Sequence of chain 13.E:
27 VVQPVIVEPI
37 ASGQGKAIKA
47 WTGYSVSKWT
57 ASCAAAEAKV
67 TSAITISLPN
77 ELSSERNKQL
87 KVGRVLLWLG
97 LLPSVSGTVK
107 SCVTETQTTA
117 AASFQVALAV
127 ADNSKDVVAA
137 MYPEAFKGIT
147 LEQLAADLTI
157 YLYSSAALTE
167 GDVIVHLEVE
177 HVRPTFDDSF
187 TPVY

Binding-site contacts:
Ligand atom OP1 contacts residue LYS45 of chain 47.F at 4.3 Å.
Ligand atom N7 contacts residue LYS143 of chain 13.E at 3.7 Å.
Ligand atom O4' contacts residue TRP47 of chain 13.E at 4.0 Å.
Ligand atom N1 contacts residue TRP47 of chain 13.E at 3.8 Å.
Ligand atom C1' contacts residue GLU140 of chain 13.E at 3.2 Å.
Ligand atom C2' contacts residue LYS143 of chain 13.E at 4.5 Å.
Ligand atom C4 contacts residue TRP47 of chain 13.E at 3.9 Å (hydrophobic).
Ligand atom O2' contacts residue GLU140 of chain 13.E at 3.0 Å (salt-bridge).
Ligand atom C8 contacts residue TRP47 of chain 13.E at 4.0 Å (hydrophobic).
Ligand atom C8 contacts residue GLU140 of chain 13.E at 4.1 Å.
Ligand atom N9 contacts residue LYS143 of chain 13.E at 3.8 Å.
Ligand atom N6 contacts residue TRP47 of chain 13.E at 4.2 Å.
Ligand atom N3 contacts residue TRP47 of chain 13.E at 3.9 Å.
Ligand atom C8 contacts residue LYS143 of chain 13.E at 2.8 Å.
Ligand atom N9 contacts residue TRP47 of chain 13.E at 4.0 Å.
Ligand atom C2 contacts residue TRP47 of chain 13.E at 3.8 Å (hydrophobic).
Ligand atom C1' contacts residue TRP47 of chain 13.E at 4.3 Å (hydrophobic).
Ligand atom O4' contacts residue LYS143 of chain 13.E at 4.2 Å.
Ligand atom C5 contacts residue TRP47 of chain 13.E at 4.0 Å (hydrophobic).
Ligand atom O4' contacts residue GLU140 of chain 13.E at 4.1 Å.
Ligand atom C6 contacts residue TRP47 of chain 13.E at 3.9 Å (hydrophobic).
Ligand atom N7 contacts residue TRP47 of chain 13.E at 4.0 Å.
Ligand atom C1' contacts residue LYS143 of chain 13.E at 4.0 Å.
Ligand atom C2' contacts residue GLU140 of chain 13.E at 3.5 Å.
Ligand atom N9 contacts residue GLU140 of chain 13.E at 4.1 Å.

Sequence of chain 47.F:
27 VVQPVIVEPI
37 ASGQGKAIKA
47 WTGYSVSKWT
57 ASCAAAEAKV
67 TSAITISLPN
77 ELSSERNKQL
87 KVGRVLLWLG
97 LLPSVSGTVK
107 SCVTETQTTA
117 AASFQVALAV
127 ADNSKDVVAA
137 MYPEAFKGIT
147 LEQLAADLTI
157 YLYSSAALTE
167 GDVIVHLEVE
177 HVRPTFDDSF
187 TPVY

The protein below binds the small molecule below.
Small molecule (SMILES): Nc1ncnc2c1ncn2[C@@H]1O[C@H](COP(=O)=O)[C@@H](O[P](=O)(O)OC[C@H]2O[C@@H](n3ccc(=O)[nH]c3=O)[C@H](O)[C@@H]2O)[C@H]1O